The small molecule below binds the protein below.
Small molecule (SMILES): CSCC[C@H](NC(=O)[C@H](CCSC)NC(=O)CNC(=O)[C@H](CC(C)C)NC(=O)CNC(=O)[C@H](CCCN=C(N)N)NC(=O)[C@H](CC(=O)O)NC(=O)[C@H](CC1=CN=C2C=CC=CC12)NC(=O)[C@H](CCSC)NC(=O)[C@@H](N)CCSC)C(=O)O

Sequence of chain 1.A:
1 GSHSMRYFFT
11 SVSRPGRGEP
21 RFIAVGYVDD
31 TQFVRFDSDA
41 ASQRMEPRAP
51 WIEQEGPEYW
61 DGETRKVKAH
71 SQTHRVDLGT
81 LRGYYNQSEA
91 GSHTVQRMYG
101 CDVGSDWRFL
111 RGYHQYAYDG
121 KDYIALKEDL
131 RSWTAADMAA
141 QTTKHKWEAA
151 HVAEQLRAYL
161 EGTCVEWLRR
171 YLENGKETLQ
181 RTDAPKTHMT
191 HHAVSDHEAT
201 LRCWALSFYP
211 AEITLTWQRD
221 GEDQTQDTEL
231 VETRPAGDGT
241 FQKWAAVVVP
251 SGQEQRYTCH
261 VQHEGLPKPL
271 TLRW

Binding-site contacts:
Ligand atom O contacts residue LYS66 of chain 1.A at 2.7 Å (salt-bridge).
Ligand atom N contacts residue LYS66 of chain 1.A at 3.5 Å (salt-bridge).
Ligand atom OXT contacts residue LYS146 of chain 1.A at 3.5 Å (salt-bridge).
Ligand atom CA contacts residue TYR159 of chain 1.A at 3.3 Å (hydrophobic).
Ligand atom CD2 contacts residue TRP133 of chain 1.A at 3.6 Å (hydrophobic).
Ligand atom C contacts residue LYS66 of chain 1.A at 3.5 Å.
Ligand atom N contacts residue TYR159 of chain 1.A at 3.5 Å (h-bond).
Ligand atom OXT contacts residue TYR84 of chain 1.A at 2.6 Å (h-bond).
Ligand atom CD2 contacts residue VAL152 of chain 1.A at 3.6 Å (hydrophobic).
Ligand atom N contacts residue TYR99 of chain 1.A at 2.9 Å (h-bond).
Ligand atom SD contacts residue GLU63 of chain 1.A at 3.1 Å (salt-bridge).
Ligand atom O contacts residue TRP147 of chain 1.A at 2.9 Å (h-bond).
Ligand atom CB contacts residue GLU63 of chain 1.A at 3.5 Å.
Ligand atom O contacts residue HIS70 of chain 1.A at 3.2 Å.
Ligand atom CE contacts residue PHE9 of chain 1.A at 3.5 Å (hydrophobic).
Ligand atom C contacts residue TYR84 of chain 1.A at 3.1 Å (hydrophobic).
Ligand atom CD1 contacts residue TRP133 of chain 1.A at 3.5 Å (hydrophobic).
Ligand atom CA contacts residue TYR99 of chain 1.A at 3.3 Å (hydrophobic).
Ligand atom CE contacts residue HIS70 of chain 1.A at 3.5 Å.
Ligand atom CD1 contacts residue HIS114 of chain 1.A at 3.4 Å.
Ligand atom CE contacts residue TRP167 of chain 1.A at 3.5 Å (hydrophobic).
Ligand atom CE contacts residue TYR123 of chain 1.A at 3.5 Å (hydrophobic).
Ligand atom CB contacts residue TYR99 of chain 1.A at 3.3 Å (hydrophobic).
Ligand atom CE contacts residue ASP77 of chain 1.A at 3.0 Å.
Ligand atom O contacts residue TRP147 of chain 1.A at 2.8 Å (h-bond).
Ligand atom OD1 contacts residue ARG65 of chain 1.A at 3.1 Å (salt-bridge).
Ligand atom O contacts residue LYS146 of chain 1.A at 2.6 Å (salt-bridge).
Ligand atom CG contacts residue GLU63 of chain 1.A at 3.2 Å.
Ligand atom O contacts residue TYR7 of chain 1.A at 3.5 Å.
Ligand atom OXT contacts residue THR143 of chain 1.A at 3.1 Å (h-bond).
Ligand atom C contacts residue TRP147 of chain 1.A at 3.6 Å (hydrophobic).
Ligand atom C contacts residue LYS146 of chain 1.A at 3.5 Å.
Ligand atom N contacts residue GLU63 of chain 1.A at 3.5 Å (salt-bridge).
Ligand atom O contacts residue TYR159 of chain 1.A at 2.2 Å (h-bond).
Ligand atom CB contacts residue LYS66 of chain 1.A at 3.5 Å.
Ligand atom O contacts residue VAL152 of chain 1.A at 3.3 Å.
Ligand atom C contacts residue TYR159 of chain 1.A at 3.2 Å (hydrophobic).
Ligand atom O contacts residue TYR84 of chain 1.A at 3.0 Å (h-bond).
Ligand atom CA contacts residue TYR7 of chain 1.A at 3.5 Å (hydrophobic).
Ligand atom CG contacts residue ASP77 of chain 1.A at 3.0 Å.